Sequence of chain 1.A:
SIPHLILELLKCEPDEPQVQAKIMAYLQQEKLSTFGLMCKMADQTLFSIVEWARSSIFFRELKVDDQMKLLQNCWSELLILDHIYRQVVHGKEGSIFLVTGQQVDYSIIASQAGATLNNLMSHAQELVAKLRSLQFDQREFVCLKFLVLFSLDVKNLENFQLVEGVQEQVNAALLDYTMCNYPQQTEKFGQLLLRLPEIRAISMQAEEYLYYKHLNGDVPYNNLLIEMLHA

This small molecule binds to this protein.
Small molecule (SMILES): CCC/C=C(\CCC)C1=C(c2ccccc2)[C@]2(Nc3ccccc3)CCC[C@@H]2C1

Binding-site contacts:
Ligand atom C15 contacts residue MET61 of chain 1.A at 3.7 Å (hydrophobic).
Ligand atom C6 contacts residue ALA229 of chain 1.A at 4.0 Å (hydrophobic).
Ligand atom C13 contacts residue MET144 of chain 1.A at 4.0 Å (hydrophobic).
Ligand atom C1 contacts residue ALA229 of chain 1.A at 3.9 Å (hydrophobic).
Ligand atom C19 contacts residue ALA65 of chain 1.A at 4.1 Å (hydrophobic).
Ligand atom C4 contacts residue ILE103 of chain 1.A at 3.9 Å (hydrophobic).
Ligand atom C2 contacts residue LEU233 of chain 1.A at 3.7 Å (hydrophobic).
Ligand atom C18 contacts residue MET61 of chain 1.A at 3.6 Å (hydrophobic).
Ligand atom C8 contacts residue LEU143 of chain 1.A at 3.8 Å (hydrophobic).
Ligand atom C1 contacts residue SER99 of chain 1.A at 3.7 Å.
Ligand atom C26 contacts residue ILE119 of chain 1.A at 4.1 Å (hydrophobic).
Ligand atom C28 contacts residue ILE119 of chain 1.A at 4.0 Å (hydrophobic).
Ligand atom C15 contacts residue LEU233 of chain 1.A at 4.1 Å (hydrophobic).
Ligand atom C11 contacts residue MET61 of chain 1.A at 4.0 Å (hydrophobic).
Ligand atom C25 contacts residue MET144 of chain 1.A at 4.0 Å (hydrophobic).
Ligand atom C25 contacts residue HIS106 of chain 1.A at 3.2 Å.
Ligand atom C16 contacts residue MET61 of chain 1.A at 3.9 Å (hydrophobic).
Ligand atom N1 contacts residue MET61 of chain 1.A at 3.7 Å.
Ligand atom C1 contacts residue TRP98 of chain 1.A at 3.8 Å (hydrophobic).
Ligand atom C24 contacts residue HIS106 of chain 1.A at 3.6 Å.
Ligand atom C20 contacts residue HIS106 of chain 1.A at 3.9 Å.
Ligand atom C13 contacts residue LEU140 of chain 1.A at 3.8 Å (hydrophobic).
Ligand atom C26 contacts residue MET144 of chain 1.A at 3.6 Å (hydrophobic).
Ligand atom C1 contacts residue LEU233 of chain 1.A at 3.8 Å (hydrophobic).
Ligand atom C14 contacts residue PHE58 of chain 1.A at 3.9 Å (hydrophobic).
Ligand atom C13 contacts residue MET61 of chain 1.A at 3.5 Å (hydrophobic).
Ligand atom C27 contacts residue ILE119 of chain 1.A at 3.3 Å (hydrophobic).
Ligand atom C21 contacts residue HIS106 of chain 1.A at 3.6 Å.
Ligand atom C3 contacts residue ILE103 of chain 1.A at 3.8 Å (hydrophobic).
Ligand atom C27 contacts residue HIS106 of chain 1.A at 3.8 Å.
Ligand atom C27 contacts residue MET144 of chain 1.A at 4.1 Å (hydrophobic).
Ligand atom C3 contacts residue ALA229 of chain 1.A at 3.9 Å (hydrophobic).
Ligand atom C15 contacts residue CYS62 of chain 1.A at 4.0 Å (hydrophobic).
Ligand atom C23 contacts residue HIS106 of chain 1.A at 3.7 Å.
Ligand atom C28 contacts residue HIS106 of chain 1.A at 3.8 Å.
Ligand atom C12 contacts residue MET61 of chain 1.A at 3.8 Å (hydrophobic).
Ligand atom C26 contacts residue HIS106 of chain 1.A at 3.5 Å.
Ligand atom C14 contacts residue MET61 of chain 1.A at 3.5 Å (hydrophobic).
Ligand atom C1 contacts residue GLU230 of chain 1.A at 4.0 Å.
Ligand atom C22 contacts residue HIS106 of chain 1.A at 3.9 Å.